A small-molecule ligand and the protein it binds are described below.
Small molecule (SMILES): OC[C@H]1O[C@@H](O[C@@H]2[C@@H](O)[C@H](O)O[C@H](CO)[C@H]2O)[C@H](O)[C@@H](O)[C@@H]1O

Sequence of chain 1.A:
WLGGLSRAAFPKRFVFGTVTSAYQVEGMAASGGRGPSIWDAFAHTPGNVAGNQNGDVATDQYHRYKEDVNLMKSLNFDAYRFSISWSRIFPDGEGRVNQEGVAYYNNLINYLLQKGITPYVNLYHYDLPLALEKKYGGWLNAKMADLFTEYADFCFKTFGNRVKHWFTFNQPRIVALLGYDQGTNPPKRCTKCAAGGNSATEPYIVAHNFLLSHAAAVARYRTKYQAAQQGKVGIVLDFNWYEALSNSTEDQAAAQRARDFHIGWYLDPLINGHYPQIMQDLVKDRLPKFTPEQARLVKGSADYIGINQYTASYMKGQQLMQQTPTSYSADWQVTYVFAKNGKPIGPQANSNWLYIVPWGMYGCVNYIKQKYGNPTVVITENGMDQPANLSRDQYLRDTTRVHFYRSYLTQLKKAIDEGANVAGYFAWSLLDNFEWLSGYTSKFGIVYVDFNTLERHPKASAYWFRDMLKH

Binding-site contacts:
Ligand atom C3 contacts residue GLN34 of chain 1.A at 3.8 Å.
Ligand atom O4 contacts residue TRP446 of chain 1.A at 3.6 Å (h-bond).
Ligand atom C4 contacts residue GLU445 of chain 1.A at 3.7 Å.
Ligand atom O5 contacts residue GLU391 of chain 1.A at 3.0 Å (salt-bridge).
Ligand atom C4 contacts residue TRP446 of chain 1.A at 3.8 Å (hydrophobic).
Ligand atom C1 contacts residue GLN181 of chain 1.A at 3.6 Å.
Ligand atom O2 contacts residue HIS135 of chain 1.A at 3.5 Å (h-bond).
Ligand atom C6 contacts residue TRP438 of chain 1.A at 3.5 Å (hydrophobic).
Ligand atom C2 contacts residue GLU391 of chain 1.A at 3.2 Å.
Ligand atom C6 contacts residue PHE454 of chain 1.A at 3.7 Å (hydrophobic).
Ligand atom O2 contacts residue GLN181 of chain 1.A at 2.6 Å (h-bond).
Ligand atom C1 contacts residue TYR320 of chain 1.A at 3.8 Å (hydrophobic).
Ligand atom O6 contacts residue GLU445 of chain 1.A at 3.3 Å (salt-bridge).
Ligand atom C5 contacts residue GLU391 of chain 1.A at 3.7 Å.
Ligand atom C5 contacts residue TRP438 of chain 1.A at 3.6 Å (hydrophobic).
Ligand atom O3 contacts residue GLN181 of chain 1.A at 2.8 Å (h-bond).
Ligand atom O6 contacts residue PHE454 of chain 1.A at 3.8 Å.
Ligand atom O2 contacts residue ASN318 of chain 1.A at 3.6 Å.
Ligand atom C6 contacts residue TRP363 of chain 1.A at 3.2 Å (hydrophobic).
Ligand atom C1 contacts residue GLU391 of chain 1.A at 2.8 Å.
Ligand atom O3 contacts residue HIS135 of chain 1.A at 2.8 Å (h-bond).
Ligand atom O3 contacts residue GLN34 of chain 1.A at 2.8 Å (h-bond).
Ligand atom C5 contacts residue TYR320 of chain 1.A at 3.3 Å (hydrophobic).
Ligand atom C5 contacts residue TRP363 of chain 1.A at 3.2 Å (hydrophobic).
Ligand atom C2 contacts residue TYR320 of chain 1.A at 3.8 Å (hydrophobic).
Ligand atom C3 contacts residue GLN181 of chain 1.A at 3.7 Å.
Ligand atom O6 contacts residue TRP363 of chain 1.A at 3.4 Å.
Ligand atom C6 contacts residue TYR320 of chain 1.A at 3.7 Å (hydrophobic).
Ligand atom O2 contacts residue TYR320 of chain 1.A at 2.7 Å.
Ligand atom C6 contacts residue GLU445 of chain 1.A at 3.3 Å.
Ligand atom O2 contacts residue GLU391 of chain 1.A at 2.2 Å (salt-bridge).
Ligand atom C2 contacts residue GLN181 of chain 1.A at 3.0 Å.
Ligand atom O4 contacts residue TRP438 of chain 1.A at 3.2 Å.
Ligand atom O3 contacts residue TRP446 of chain 1.A at 2.9 Å (h-bond).
Ligand atom O4 contacts residue GLU445 of chain 1.A at 2.6 Å (salt-bridge).
Ligand atom O5 contacts residue TYR320 of chain 1.A at 2.9 Å (h-bond).
Ligand atom O2 contacts residue ASN180 of chain 1.A at 3.4 Å (h-bond).
Ligand atom C3 contacts residue HIS135 of chain 1.A at 3.8 Å.
Ligand atom O1 contacts residue ASN250 of chain 1.A at 3.2 Å (h-bond).
Ligand atom O4 contacts residue GLN34 of chain 1.A at 3.0 Å (h-bond).